Sequence of chain 1.C:
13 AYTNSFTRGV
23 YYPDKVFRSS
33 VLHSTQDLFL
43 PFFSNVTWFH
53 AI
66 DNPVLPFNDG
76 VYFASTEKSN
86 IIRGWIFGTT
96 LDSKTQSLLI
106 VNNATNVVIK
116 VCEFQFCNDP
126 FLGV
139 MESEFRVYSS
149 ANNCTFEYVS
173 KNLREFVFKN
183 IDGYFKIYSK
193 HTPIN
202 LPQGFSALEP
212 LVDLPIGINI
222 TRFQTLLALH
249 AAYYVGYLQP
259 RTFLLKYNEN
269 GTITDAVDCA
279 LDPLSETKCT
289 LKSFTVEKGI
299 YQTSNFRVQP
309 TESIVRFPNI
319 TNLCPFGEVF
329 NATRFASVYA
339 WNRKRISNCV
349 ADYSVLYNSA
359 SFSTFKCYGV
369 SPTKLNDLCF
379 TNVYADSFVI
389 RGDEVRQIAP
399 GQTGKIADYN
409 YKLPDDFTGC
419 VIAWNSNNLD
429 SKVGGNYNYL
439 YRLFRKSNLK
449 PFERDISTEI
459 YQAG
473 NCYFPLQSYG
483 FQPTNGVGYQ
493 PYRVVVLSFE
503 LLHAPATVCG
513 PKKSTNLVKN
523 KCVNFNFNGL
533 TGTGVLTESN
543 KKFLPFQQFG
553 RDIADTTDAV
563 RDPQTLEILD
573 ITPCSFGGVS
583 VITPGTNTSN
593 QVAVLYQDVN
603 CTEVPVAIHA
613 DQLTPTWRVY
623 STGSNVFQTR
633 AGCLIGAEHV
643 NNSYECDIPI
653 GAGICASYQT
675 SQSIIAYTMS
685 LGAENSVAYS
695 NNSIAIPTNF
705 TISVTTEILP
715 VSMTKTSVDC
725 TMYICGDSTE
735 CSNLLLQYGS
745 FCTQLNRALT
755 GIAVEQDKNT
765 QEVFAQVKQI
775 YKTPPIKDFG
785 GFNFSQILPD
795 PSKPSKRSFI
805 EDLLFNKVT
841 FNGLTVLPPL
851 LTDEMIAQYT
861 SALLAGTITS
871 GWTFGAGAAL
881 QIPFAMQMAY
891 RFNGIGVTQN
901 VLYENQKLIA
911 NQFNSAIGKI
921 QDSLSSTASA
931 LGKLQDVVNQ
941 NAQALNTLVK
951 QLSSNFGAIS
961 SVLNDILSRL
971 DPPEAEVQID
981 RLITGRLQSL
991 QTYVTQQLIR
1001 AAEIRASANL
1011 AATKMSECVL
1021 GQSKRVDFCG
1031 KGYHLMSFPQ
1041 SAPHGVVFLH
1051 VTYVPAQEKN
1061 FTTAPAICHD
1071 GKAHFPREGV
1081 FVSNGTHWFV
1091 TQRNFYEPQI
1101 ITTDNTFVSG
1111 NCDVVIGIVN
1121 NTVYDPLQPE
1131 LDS

Sequence of chain 1.A:
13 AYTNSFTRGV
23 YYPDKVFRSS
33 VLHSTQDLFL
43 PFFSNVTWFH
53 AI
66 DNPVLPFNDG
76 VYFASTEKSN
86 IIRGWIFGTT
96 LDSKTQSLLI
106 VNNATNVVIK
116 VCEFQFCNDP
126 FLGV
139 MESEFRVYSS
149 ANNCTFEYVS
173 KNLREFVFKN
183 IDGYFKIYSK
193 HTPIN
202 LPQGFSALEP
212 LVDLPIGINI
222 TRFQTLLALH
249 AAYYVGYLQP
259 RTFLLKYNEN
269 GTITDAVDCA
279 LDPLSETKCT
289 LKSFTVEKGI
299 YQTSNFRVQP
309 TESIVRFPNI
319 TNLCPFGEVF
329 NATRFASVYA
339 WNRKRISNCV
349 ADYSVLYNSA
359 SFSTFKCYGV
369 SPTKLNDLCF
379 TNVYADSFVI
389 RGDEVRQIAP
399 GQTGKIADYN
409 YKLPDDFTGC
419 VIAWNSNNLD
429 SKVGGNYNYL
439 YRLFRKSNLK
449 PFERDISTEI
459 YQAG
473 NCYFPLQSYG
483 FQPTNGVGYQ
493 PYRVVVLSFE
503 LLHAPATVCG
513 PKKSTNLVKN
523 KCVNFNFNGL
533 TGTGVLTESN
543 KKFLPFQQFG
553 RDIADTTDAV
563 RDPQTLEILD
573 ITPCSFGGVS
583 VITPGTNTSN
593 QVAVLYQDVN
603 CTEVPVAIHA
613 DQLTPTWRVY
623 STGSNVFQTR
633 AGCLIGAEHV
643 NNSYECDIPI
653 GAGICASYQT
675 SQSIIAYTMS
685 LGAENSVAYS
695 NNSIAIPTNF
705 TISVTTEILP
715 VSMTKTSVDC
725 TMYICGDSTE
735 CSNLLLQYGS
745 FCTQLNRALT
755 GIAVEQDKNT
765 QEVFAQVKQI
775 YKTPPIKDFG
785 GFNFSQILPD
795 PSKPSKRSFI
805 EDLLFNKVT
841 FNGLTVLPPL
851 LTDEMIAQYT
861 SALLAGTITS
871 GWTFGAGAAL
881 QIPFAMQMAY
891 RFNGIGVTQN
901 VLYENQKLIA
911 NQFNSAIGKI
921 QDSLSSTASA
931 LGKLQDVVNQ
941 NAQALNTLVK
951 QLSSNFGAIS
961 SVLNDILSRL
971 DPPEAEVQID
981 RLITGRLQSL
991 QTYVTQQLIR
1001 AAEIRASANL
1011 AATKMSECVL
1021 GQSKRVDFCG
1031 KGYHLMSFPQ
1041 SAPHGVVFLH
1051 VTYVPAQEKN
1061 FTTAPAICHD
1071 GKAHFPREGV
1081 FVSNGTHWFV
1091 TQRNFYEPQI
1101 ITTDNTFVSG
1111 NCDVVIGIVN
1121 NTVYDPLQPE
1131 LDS

A protein and the small-molecule ligand that binds it are described below.
Small molecule (SMILES): CC(=O)N[C@@H]1[C@@H](O)[C@H](O)[C@@H](CO)O[C@H]1O

Binding-site contacts:
Ligand atom C5 contacts residue ASN220 of chain 1.A at 3.7 Å.
Ligand atom C2 contacts residue ASN220 of chain 1.A at 2.4 Å.
Ligand atom O5 contacts residue ASN220 of chain 1.A at 2.4 Å (h-bond).
Ligand atom C7 contacts residue ASN220 of chain 1.A at 3.1 Å.
Ligand atom O5 contacts residue THR94 of chain 1.A at 3.7 Å.
Ligand atom C6 contacts residue THR222 of chain 1.A at 4.3 Å.
Ligand atom C5 contacts residue THR222 of chain 1.A at 4.3 Å.
Ligand atom C1 contacts residue ASN220 of chain 1.A at 1.4 Å.
Ligand atom C3 contacts residue ASN220 of chain 1.A at 3.8 Å.
Ligand atom C8 contacts residue LYS448 of chain 1.C at 3.5 Å.
Ligand atom O6 contacts residue THR94 of chain 1.A at 3.2 Å.
Ligand atom C8 contacts residue ASN220 of chain 1.A at 3.4 Å.
Ligand atom C4 contacts residue ASN220 of chain 1.A at 4.2 Å.
Ligand atom C6 contacts residue THR94 of chain 1.A at 3.8 Å.
Ligand atom O7 contacts residue ASN220 of chain 1.A at 3.9 Å.
Ligand atom O5 contacts residue THR222 of chain 1.A at 4.4 Å.
Ligand atom N2 contacts residue ASN220 of chain 1.A at 2.5 Å (h-bond).
Ligand atom C5 contacts residue THR94 of chain 1.A at 4.4 Å.
Ligand atom O6 contacts residue THR222 of chain 1.A at 3.2 Å.